Binding-site contacts:
Ligand atom C9 contacts residue ILE493 of chain 1.A at 3.8 Å (hydrophobic).
Ligand atom C1 contacts residue GLN416 of chain 1.A at 3.4 Å.
Ligand atom N15 contacts residue GOL1 of chain 1.C at 3.2 Å (h-bond).
Ligand atom C5 contacts residue ILE418 of chain 1.A at 3.3 Å (hydrophobic).
Ligand atom C8 contacts residue ILE367 of chain 1.A at 4.0 Å (hydrophobic).
Ligand atom O4 contacts residue GLN416 of chain 1.A at 3.6 Å (h-bond).
Ligand atom N12 contacts residue ILE367 of chain 1.A at 3.8 Å.
Ligand atom C18 contacts residue ILE367 of chain 1.A at 4.0 Å (hydrophobic).
Ligand atom O17 contacts residue LYS369 of chain 1.A at 2.9 Å (salt-bridge).
Ligand atom O17 contacts residue MET415 of chain 1.A at 3.5 Å.
Ligand atom C9 contacts residue MET415 of chain 1.A at 4.0 Å (hydrophobic).
Ligand atom O4 contacts residue ILE418 of chain 1.A at 2.6 Å (h-bond).
Ligand atom C2 contacts residue GLN416 of chain 1.A at 3.9 Å.
Ligand atom C14 contacts residue ASP494 of chain 1.A at 3.9 Å.
Ligand atom N7 contacts residue ILE493 of chain 1.A at 3.7 Å.
Ligand atom C16 contacts residue GOL1 of chain 1.C at 3.8 Å.
Ligand atom C3 contacts residue GLN416 of chain 1.A at 3.3 Å.
Ligand atom C1 contacts residue ILE367 of chain 1.A at 3.6 Å (hydrophobic).
Ligand atom C6 contacts residue PHE417 of chain 1.A at 3.9 Å (hydrophobic).
Ligand atom C6 contacts residue LEU483 of chain 1.A at 4.0 Å (hydrophobic).
Ligand atom C1 contacts residue MET415 of chain 1.A at 3.8 Å (hydrophobic).
Ligand atom C16 contacts residue LYS369 of chain 1.A at 3.5 Å.
Ligand atom C5 contacts residue LEU483 of chain 1.A at 3.8 Å (hydrophobic).
Ligand atom O17 contacts residue ASP494 of chain 1.A at 4.0 Å.
Ligand atom C10 contacts residue ILE493 of chain 1.A at 3.9 Å (hydrophobic).
Ligand atom N12 contacts residue ILE493 of chain 1.A at 3.5 Å.
Ligand atom O4 contacts residue PHE417 of chain 1.A at 3.5 Å.
Ligand atom N15 contacts residue ASP494 of chain 1.A at 3.7 Å.
Ligand atom N15 contacts residue LYS369 of chain 1.A at 3.7 Å.
Ligand atom C5 contacts residue PHE417 of chain 1.A at 3.9 Å (hydrophobic).
Ligand atom C3 contacts residue ILE418 of chain 1.A at 3.6 Å (hydrophobic).
Ligand atom C5 contacts residue SER420 of chain 1.A at 3.9 Å.
Ligand atom O17 contacts residue GOL1 of chain 1.C at 3.5 Å (h-bond).
Ligand atom C20 contacts residue LYS369 of chain 1.A at 3.5 Å.
Ligand atom C19 contacts residue PHE345 of chain 1.A at 4.0 Å (hydrophobic).
Ligand atom C8 contacts residue ILE493 of chain 1.A at 3.7 Å (hydrophobic).
Ligand atom N11 contacts residue ILE493 of chain 1.A at 3.6 Å.
Ligand atom C20 contacts residue ILE367 of chain 1.A at 4.0 Å (hydrophobic).
Ligand atom C2 contacts residue TYR403 of chain 1.A at 3.8 Å (hydrophobic).
Ligand atom C3 contacts residue TYR403 of chain 1.A at 3.8 Å (hydrophobic).

The protein below binds the small molecule below.
Small molecule (SMILES): CC(C)[C@@H]1CNC(=O)c2cc(N3CCOC[C@H]3C)nn21

Sequence of chain 1.A:
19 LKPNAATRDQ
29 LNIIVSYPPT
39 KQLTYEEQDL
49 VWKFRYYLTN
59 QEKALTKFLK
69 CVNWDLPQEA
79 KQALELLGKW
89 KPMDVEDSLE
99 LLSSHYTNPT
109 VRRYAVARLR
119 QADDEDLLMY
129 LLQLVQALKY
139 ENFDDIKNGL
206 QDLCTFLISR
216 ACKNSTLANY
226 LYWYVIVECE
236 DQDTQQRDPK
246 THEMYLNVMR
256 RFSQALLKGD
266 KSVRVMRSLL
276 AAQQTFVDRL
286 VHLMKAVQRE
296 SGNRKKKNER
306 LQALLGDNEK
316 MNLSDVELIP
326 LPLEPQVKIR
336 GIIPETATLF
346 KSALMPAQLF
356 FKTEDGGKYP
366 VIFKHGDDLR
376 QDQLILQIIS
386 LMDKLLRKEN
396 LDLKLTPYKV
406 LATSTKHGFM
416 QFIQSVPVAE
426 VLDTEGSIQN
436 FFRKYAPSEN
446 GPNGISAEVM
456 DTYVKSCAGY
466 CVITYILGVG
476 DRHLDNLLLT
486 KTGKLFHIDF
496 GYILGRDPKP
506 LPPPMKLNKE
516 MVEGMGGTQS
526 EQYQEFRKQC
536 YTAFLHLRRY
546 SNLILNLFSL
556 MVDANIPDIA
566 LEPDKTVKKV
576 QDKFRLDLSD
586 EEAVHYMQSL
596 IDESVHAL